Sequence of chain 1.A:
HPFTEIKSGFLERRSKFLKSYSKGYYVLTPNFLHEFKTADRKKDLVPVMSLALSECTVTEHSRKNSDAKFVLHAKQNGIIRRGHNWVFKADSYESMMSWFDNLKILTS

Binding-site contacts:
Ligand atom O3 contacts residue TYR22 of chain 1.A at 4.5 Å.
Ligand atom C2 contacts residue LYS99 of chain 1.A at 4.3 Å.
Ligand atom C1 contacts residue LYS99 of chain 1.A at 4.3 Å.
Ligand atom O5 contacts residue TYR22 of chain 1.A at 3.2 Å (h-bond).
Ligand atom O41 contacts residue LYS20 of chain 1.A at 3.2 Å (salt-bridge).
Ligand atom C3 contacts residue TYR22 of chain 1.A at 4.2 Å (hydrophobic).
Ligand atom O43 contacts residue TYR22 of chain 1.A at 3.8 Å.
Ligand atom P4 contacts residue ARG15 of chain 1.A at 4.3 Å.
Ligand atom C6 contacts residue ARG15 of chain 1.A at 4.3 Å.
Ligand atom O2 contacts residue TYR22 of chain 1.A at 3.8 Å.
Ligand atom C6 contacts residue LYS79 of chain 1.A at 3.5 Å.
Ligand atom O1 contacts residue LYS99 of chain 1.A at 3.8 Å.
Ligand atom O41 contacts residue SER21 of chain 1.A at 4.3 Å.
Ligand atom O1 contacts residue SER76 of chain 1.A at 3.6 Å.
Ligand atom C2 contacts residue TYR22 of chain 1.A at 3.9 Å (hydrophobic).
Ligand atom O6 contacts residue ARG15 of chain 1.A at 4.0 Å.
Ligand atom C6 contacts residue TYR22 of chain 1.A at 3.2 Å (hydrophobic).
Ligand atom O1 contacts residue LYS79 of chain 1.A at 4.1 Å.
Ligand atom C4 contacts residue TYR22 of chain 1.A at 3.6 Å (hydrophobic).
Ligand atom O43 contacts residue LYS20 of chain 1.A at 3.6 Å.
Ligand atom C5 contacts residue TYR22 of chain 1.A at 3.4 Å (hydrophobic).
Ligand atom O42 contacts residue ARG15 of chain 1.A at 3.1 Å.
Ligand atom O43 contacts residue SER21 of chain 1.A at 3.4 Å.
Ligand atom C1 contacts residue LYS79 of chain 1.A at 4.2 Å.
Ligand atom O4 contacts residue TYR22 of chain 1.A at 4.5 Å.
Ligand atom O2 contacts residue LYS99 of chain 1.A at 3.3 Å (salt-bridge).
Ligand atom C1 contacts residue TYR22 of chain 1.A at 4.1 Å (hydrophobic).
Ligand atom O5 contacts residue ARG15 of chain 1.A at 2.6 Å (salt-bridge).
Ligand atom O43 contacts residue ARG15 of chain 1.A at 4.0 Å.
Ligand atom P4 contacts residue LYS20 of chain 1.A at 4.0 Å.
Ligand atom P4 contacts residue SER21 of chain 1.A at 4.4 Å.
Ligand atom O6 contacts residue TYR22 of chain 1.A at 3.7 Å.
Ligand atom O42 contacts residue LYS20 of chain 1.A at 4.3 Å.
Ligand atom C5 contacts residue ARG15 of chain 1.A at 4.0 Å.
Ligand atom O6 contacts residue LYS79 of chain 1.A at 2.2 Å (salt-bridge).

A protein and the small-molecule ligand that binds it are described below.
Small molecule (SMILES): O=P(O)(O)OC1[C@@H](O)[C@@H](O)C(O)[C@H](O)[C@H]1O